Binding-site contacts:
Ligand atom C4 contacts residue ASN32 of chain 1.A at 4.2 Å.
Ligand atom C3 contacts residue ASN32 of chain 1.A at 3.8 Å.
Ligand atom O7 contacts residue ASN32 of chain 1.A at 4.0 Å.
Ligand atom N2 contacts residue ASN32 of chain 1.A at 2.9 Å (h-bond).
Ligand atom C2 contacts residue ASN32 of chain 1.A at 2.4 Å.
Ligand atom C1 contacts residue ASN32 of chain 1.A at 1.4 Å.
Ligand atom C7 contacts residue ASN32 of chain 1.A at 3.7 Å.
Ligand atom C5 contacts residue ASN32 of chain 1.A at 3.8 Å.
Ligand atom O5 contacts residue ASN32 of chain 1.A at 2.4 Å (h-bond).

This small molecule binds to this protein.
Small molecule (SMILES): CC(=O)N[C@@H]1[C@@H](O)[C@H](O)[C@@H](CO)O[C@H]1O

Sequence of chain 1.A:
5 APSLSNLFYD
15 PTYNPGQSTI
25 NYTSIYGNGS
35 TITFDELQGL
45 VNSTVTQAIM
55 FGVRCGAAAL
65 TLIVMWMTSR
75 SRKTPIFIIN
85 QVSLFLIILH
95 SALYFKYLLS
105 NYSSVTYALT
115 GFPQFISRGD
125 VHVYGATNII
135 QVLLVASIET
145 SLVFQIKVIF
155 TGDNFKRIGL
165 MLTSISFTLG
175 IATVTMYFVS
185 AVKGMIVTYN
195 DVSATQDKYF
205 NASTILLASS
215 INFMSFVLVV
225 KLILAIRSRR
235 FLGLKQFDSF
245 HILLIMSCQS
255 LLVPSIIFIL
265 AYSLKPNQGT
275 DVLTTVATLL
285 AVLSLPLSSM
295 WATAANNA